The small molecule below binds the protein below.
Small molecule (SMILES): OC[C@H]1O[C@H](O[C@H]2O[C@H](CO)[C@@H](O)[C@H](O)[C@H]2O)[C@H](O)[C@@H](O)[C@@H]1O

Binding-site contacts:
Ligand atom C3 contacts residue GLY62 of chain 1.C at 4.2 Å.
Ligand atom O6 contacts residue SER139 of chain 1.A at 3.9 Å.
Ligand atom O4 contacts residue SER139 of chain 1.A at 4.3 Å.
Ligand atom C3 contacts residue GLY61 of chain 1.C at 4.2 Å.
Ligand atom O6 contacts residue PHE118 of chain 1.A at 2.9 Å (h-bond).
Ligand atom O5 contacts residue ASN117 of chain 1.A at 3.7 Å.
Ligand atom C5 contacts residue ASN117 of chain 1.A at 4.0 Å.
Ligand atom O3 contacts residue GLY61 of chain 1.C at 3.2 Å.
Ligand atom C4 contacts residue ASN137 of chain 1.A at 4.0 Å.
Ligand atom O2 contacts residue ASN116 of chain 1.A at 4.1 Å.
Ligand atom C6 contacts residue PHE118 of chain 1.A at 3.6 Å (hydrophobic).
Ligand atom C2 contacts residue GLY61 of chain 1.C at 4.4 Å.
Ligand atom O4 contacts residue ASN117 of chain 1.A at 4.1 Å.
Ligand atom O6 contacts residue ASN140 of chain 1.C at 4.2 Å.
Ligand atom O5 contacts residue ASN65 of chain 1.C at 3.8 Å.
Ligand atom C5 contacts residue PHE118 of chain 1.A at 4.0 Å (hydrophobic).
Ligand atom C2 contacts residue ASN137 of chain 1.A at 3.8 Å.
Ligand atom C1 contacts residue PHE118 of chain 1.A at 4.1 Å (hydrophobic).
Ligand atom C1 contacts residue ASN65 of chain 1.C at 3.9 Å.
Ligand atom O3 contacts residue ASN137 of chain 1.A at 2.8 Å (h-bond).
Ligand atom C2 contacts residue ASN65 of chain 1.C at 3.8 Å.
Ligand atom C3 contacts residue ASN137 of chain 1.A at 3.7 Å.
Ligand atom C2 contacts residue ASN116 of chain 1.A at 3.5 Å.
Ligand atom C2 contacts residue ASN117 of chain 1.A at 4.3 Å.
Ligand atom C4 contacts residue GLY62 of chain 1.C at 3.5 Å.
Ligand atom C1 contacts residue ASN116 of chain 1.A at 3.0 Å.
Ligand atom C1 contacts residue ASN117 of chain 1.A at 4.3 Å.
Ligand atom C6 contacts residue ASN117 of chain 1.A at 3.6 Å.
Ligand atom C4 contacts residue GLY61 of chain 1.C at 4.1 Å.
Ligand atom O4 contacts residue ASN137 of chain 1.A at 4.1 Å.
Ligand atom O6 contacts residue GLY62 of chain 1.C at 3.3 Å.
Ligand atom O1 contacts residue ASN116 of chain 1.A at 4.3 Å.
Ligand atom C6 contacts residue SER139 of chain 1.A at 3.4 Å.
Ligand atom O2 contacts residue ASN137 of chain 1.A at 4.4 Å.
Ligand atom O4 contacts residue GLY62 of chain 1.C at 3.8 Å.
Ligand atom O3 contacts residue LYS113 of chain 1.A at 4.1 Å.
Ligand atom C4 contacts residue ASN117 of chain 1.A at 3.5 Å.
Ligand atom O3 contacts residue GLY62 of chain 1.C at 3.9 Å.
Ligand atom O5 contacts residue ASN116 of chain 1.A at 3.3 Å (h-bond).
Ligand atom O5 contacts residue PHE118 of chain 1.A at 3.1 Å (h-bond).

Sequence of chain 1.C:
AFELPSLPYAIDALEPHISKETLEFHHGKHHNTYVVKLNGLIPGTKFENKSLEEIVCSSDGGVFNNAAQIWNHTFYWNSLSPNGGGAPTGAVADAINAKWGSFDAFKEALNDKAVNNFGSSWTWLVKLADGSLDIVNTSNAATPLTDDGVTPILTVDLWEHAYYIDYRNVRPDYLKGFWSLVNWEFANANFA

Sequence of chain 1.A:
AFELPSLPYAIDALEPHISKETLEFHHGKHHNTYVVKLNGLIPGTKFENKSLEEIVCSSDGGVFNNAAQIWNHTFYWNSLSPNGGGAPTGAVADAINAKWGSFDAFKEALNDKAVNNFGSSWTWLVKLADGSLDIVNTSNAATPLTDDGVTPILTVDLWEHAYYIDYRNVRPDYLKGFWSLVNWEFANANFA